Sequence of chain 9.B:
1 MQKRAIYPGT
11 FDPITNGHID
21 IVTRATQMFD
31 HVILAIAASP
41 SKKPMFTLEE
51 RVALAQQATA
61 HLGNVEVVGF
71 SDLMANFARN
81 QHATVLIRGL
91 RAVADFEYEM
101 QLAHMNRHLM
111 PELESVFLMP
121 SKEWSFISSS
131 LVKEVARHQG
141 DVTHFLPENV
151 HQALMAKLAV

A protein and the small-molecule ligand that binds it are described below.
Small molecule (SMILES): COc1ccc(Oc2cccc([C@@H](C)Nc3nc4n(n3)C(=O)CC(C)=N4)c2)cc1

Sequence of chain 11.B:
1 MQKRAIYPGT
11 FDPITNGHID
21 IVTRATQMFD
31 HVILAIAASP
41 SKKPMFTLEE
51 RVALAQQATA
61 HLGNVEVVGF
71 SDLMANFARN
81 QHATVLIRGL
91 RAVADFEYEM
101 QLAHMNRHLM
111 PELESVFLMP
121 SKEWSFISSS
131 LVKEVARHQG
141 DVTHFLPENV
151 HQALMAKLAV

Binding-site contacts:
Ligand atom C12 contacts residue PHE70 of chain 9.B at 3.7 Å (hydrophobic).
Ligand atom C5 contacts residue MET74 of chain 9.B at 3.5 Å (hydrophobic).
Ligand atom C9 contacts residue THR10 of chain 9.B at 3.7 Å.
Ligand atom O contacts residue MET74 of chain 9.B at 3.8 Å.
Ligand atom C14 contacts residue SER39 of chain 9.B at 3.4 Å.
Ligand atom C8 contacts residue ALA37 of chain 9.B at 3.7 Å (hydrophobic).
Ligand atom C contacts residue GLU99 of chain 9.B at 3.7 Å.
Ligand atom C3 contacts residue PRO8 of chain 9.B at 3.6 Å (hydrophobic).
Ligand atom C10 contacts residue SER39 of chain 9.B at 3.8 Å.
Ligand atom C9 contacts residue ALA37 of chain 9.B at 3.8 Å (hydrophobic).
Ligand atom N4 contacts residue MET74 of chain 9.B at 2.9 Å (h-bond).
Ligand atom C19 contacts residue VAL135 of chain 11.B at 3.8 Å (hydrophobic).
Ligand atom C20 contacts residue LEU73 of chain 9.B at 3.7 Å (hydrophobic).
Ligand atom O2 contacts residue GLU134 of chain 11.B at 3.6 Å.
Ligand atom C contacts residue ARG88 of chain 9.B at 3.4 Å.
Ligand atom O1 contacts residue PHE70 of chain 9.B at 3.7 Å.
Ligand atom C1 contacts residue MET74 of chain 9.B at 3.7 Å (hydrophobic).
Ligand atom C2 contacts residue ARG88 of chain 9.B at 3.6 Å.
Ligand atom C7 contacts residue ALA37 of chain 9.B at 3.6 Å (hydrophobic).
Ligand atom C contacts residue LEU102 of chain 9.B at 3.8 Å (hydrophobic).
Ligand atom O contacts residue ASN106 of chain 9.B at 3.1 Å (h-bond).
Ligand atom N contacts residue HIS138 of chain 11.B at 3.8 Å.
Ligand atom O2 contacts residue PG41 of chain 9.N at 3.4 Å (h-bond).
Ligand atom N contacts residue ASP72 of chain 9.B at 3.2 Å (salt-bridge).
Ligand atom N4 contacts residue LEU73 of chain 9.B at 3.4 Å.
Ligand atom C10 contacts residue ALA37 of chain 9.B at 3.8 Å (hydrophobic).
Ligand atom C2 contacts residue PRO8 of chain 9.B at 3.8 Å (hydrophobic).
Ligand atom C contacts residue ASN106 of chain 9.B at 3.4 Å.
Ligand atom C5 contacts residue PG41 of chain 9.N at 3.8 Å.
Ligand atom C11 contacts residue ALA37 of chain 9.B at 3.8 Å (hydrophobic).
Ligand atom C15 contacts residue MET74 of chain 9.B at 3.8 Å (hydrophobic).
Ligand atom C19 contacts residue ASN106 of chain 9.B at 3.5 Å.
Ligand atom N1 contacts residue HIS138 of chain 11.B at 3.7 Å.
Ligand atom C6 contacts residue MET74 of chain 9.B at 3.8 Å (hydrophobic).
Ligand atom C14 contacts residue SER71 of chain 9.B at 3.5 Å.
Ligand atom C14 contacts residue ASP72 of chain 9.B at 3.4 Å.
Ligand atom C9 contacts residue PG41 of chain 9.N at 3.7 Å.
Ligand atom C12 contacts residue ALA37 of chain 9.B at 3.6 Å (hydrophobic).
Ligand atom C4 contacts residue PG41 of chain 9.N at 3.8 Å.
Ligand atom N3 contacts residue LEU73 of chain 9.B at 3.5 Å.